Sequence of chain 1.A:
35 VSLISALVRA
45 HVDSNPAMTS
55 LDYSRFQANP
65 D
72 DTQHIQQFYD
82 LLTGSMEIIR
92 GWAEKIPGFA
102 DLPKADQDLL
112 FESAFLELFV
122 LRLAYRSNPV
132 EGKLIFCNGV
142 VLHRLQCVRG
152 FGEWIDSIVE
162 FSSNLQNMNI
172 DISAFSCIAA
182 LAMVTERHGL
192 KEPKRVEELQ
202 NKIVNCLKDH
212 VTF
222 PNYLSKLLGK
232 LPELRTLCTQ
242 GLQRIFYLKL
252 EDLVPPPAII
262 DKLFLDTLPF

Binding-site contacts:
Ligand atom O1 contacts residue ARG188 of chain 1.A at 3.9 Å.
Ligand atom C10 contacts residue ARG236 of chain 1.A at 3.5 Å.
Ligand atom C6 contacts residue THR268 of chain 1.A at 3.7 Å.
Ligand atom C9 contacts residue CYS239 of chain 1.A at 3.2 Å (hydrophobic).
Ligand atom C10 contacts residue THR240 of chain 1.A at 3.5 Å.
Ligand atom C11 contacts residue GLU118 of chain 1.A at 3.6 Å.
Ligand atom C19 contacts residue PHE265 of chain 1.A at 3.5 Å (hydrophobic).
Ligand atom C19 contacts residue LEU264 of chain 1.A at 3.7 Å (hydrophobic).
Ligand atom C12 contacts residue CYS239 of chain 1.A at 2.7 Å (hydrophobic).
Ligand atom O15 contacts residue SER114 of chain 1.A at 3.7 Å.
Ligand atom C14 contacts residue CYS239 of chain 1.A at 3.9 Å (hydrophobic).
Ligand atom C12 contacts residue SER114 of chain 1.A at 3.8 Å.
Ligand atom O15 contacts residue LEU117 of chain 1.A at 3.4 Å (h-bond).
Ligand atom O9 contacts residue LEU243 of chain 1.A at 3.8 Å.
Ligand atom C14 contacts residue SER114 of chain 1.A at 3.4 Å.
Ligand atom C2 contacts residue ARG188 of chain 1.A at 3.6 Å.
Ligand atom C17 contacts residue GLU113 of chain 1.A at 3.9 Å.
Ligand atom C16 contacts residue GLU113 of chain 1.A at 3.2 Å.
Ligand atom O15 contacts residue PHE116 of chain 1.A at 3.6 Å.
Ligand atom C8 contacts residue CYS239 of chain 1.A at 3.5 Å (hydrophobic).
Ligand atom O1 contacts residue HIS189 of chain 1.A at 3.4 Å (h-bond).
Ligand atom C18 contacts residue LEU243 of chain 1.A at 3.5 Å (hydrophobic).
Ligand atom C17 contacts residue LEU264 of chain 1.A at 3.9 Å (hydrophobic).
Ligand atom C15 contacts residue LEU117 of chain 1.A at 3.9 Å (hydrophobic).
Ligand atom C16 contacts residue THR268 of chain 1.A at 3.6 Å.
Ligand atom C18 contacts residue LEU117 of chain 1.A at 3.8 Å (hydrophobic).
Ligand atom C10 contacts residue CYS239 of chain 1.A at 2.3 Å (hydrophobic).
Ligand atom C1 contacts residue ARG188 of chain 1.A at 3.7 Å.
Ligand atom O15 contacts residue GLU113 of chain 1.A at 2.8 Å (salt-bridge).
Ligand atom O2 contacts residue ARG188 of chain 1.A at 3.8 Å.
Ligand atom C11 contacts residue CYS239 of chain 1.A at 1.6 Å (hydrophobic).
Ligand atom O2 contacts residue SER114 of chain 1.A at 3.8 Å.
Ligand atom C13 contacts residue CYS239 of chain 1.A at 2.6 Å (hydrophobic).
Ligand atom C13 contacts residue SER114 of chain 1.A at 3.6 Å.
Ligand atom C15 contacts residue GLU113 of chain 1.A at 3.4 Å.
Ligand atom C14 contacts residue GLU113 of chain 1.A at 3.7 Å.
Ligand atom O9 contacts residue THR240 of chain 1.A at 3.4 Å (h-bond).
Ligand atom C20 contacts residue ILE246 of chain 1.A at 3.7 Å (hydrophobic).
Ligand atom C14 contacts residue THR268 of chain 1.A at 3.7 Å.
Ligand atom C9 contacts residue THR240 of chain 1.A at 4.0 Å.

This protein binds this small molecule.
Small molecule (SMILES): CCCCC[C@H](O)/C=C/[C@H]1C=CC(=O)[C@@H]1C/C=C\CCCC(=O)O